The protein below binds the small molecule below.
Small molecule (SMILES): COc1cc(NS(C)(=O)=O)cc(-c2cc(-c3ccc(N4CCNCC4)cc3)cnc2N)c1

Sequence of chain 1.D:
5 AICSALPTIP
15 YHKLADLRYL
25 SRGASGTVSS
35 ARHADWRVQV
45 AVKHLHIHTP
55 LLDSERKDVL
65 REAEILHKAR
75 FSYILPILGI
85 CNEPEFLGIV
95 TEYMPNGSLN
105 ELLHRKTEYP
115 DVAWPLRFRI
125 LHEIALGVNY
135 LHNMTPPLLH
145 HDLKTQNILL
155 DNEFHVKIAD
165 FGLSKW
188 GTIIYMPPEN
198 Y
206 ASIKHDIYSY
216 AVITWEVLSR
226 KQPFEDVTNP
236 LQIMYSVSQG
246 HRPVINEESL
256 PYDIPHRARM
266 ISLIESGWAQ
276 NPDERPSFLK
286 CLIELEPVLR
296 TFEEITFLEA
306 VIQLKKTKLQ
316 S

Binding-site contacts:
Ligand atom N07 contacts residue ALA163 of chain 1.D at 3.8 Å.
Ligand atom O09 contacts residue ASP164 of chain 1.D at 3.8 Å.
Ligand atom C15 contacts residue LYS47 of chain 1.D at 3.5 Å.
Ligand atom N30 contacts residue ARG109 of chain 1.D at 3.8 Å.
Ligand atom N18 contacts residue TYR97 of chain 1.D at 3.7 Å.
Ligand atom C19 contacts residue MET98 of chain 1.D at 3.0 Å (hydrophobic).
Ligand atom N01 contacts residue GLU96 of chain 1.D at 2.7 Å (salt-bridge).
Ligand atom N18 contacts residue ALA45 of chain 1.D at 3.8 Å.
Ligand atom C22 contacts residue MET98 of chain 1.D at 3.1 Å (hydrophobic).
Ligand atom C13 contacts residue LYS47 of chain 1.D at 3.8 Å.
Ligand atom C16 contacts residue VAL32 of chain 1.D at 3.8 Å (hydrophobic).
Ligand atom O14 contacts residue LYS47 of chain 1.D at 2.8 Å.
Ligand atom C15 contacts residue ILE93 of chain 1.D at 3.9 Å (hydrophobic).
Ligand atom O09 contacts residue LYS47 of chain 1.D at 3.1 Å.
Ligand atom C22 contacts residue GLY101 of chain 1.D at 3.6 Å.
Ligand atom C03 contacts residue VAL32 of chain 1.D at 3.8 Å (hydrophobic).
Ligand atom C12 contacts residue LYS47 of chain 1.D at 3.6 Å.
Ligand atom O11 contacts residue ASN151 of chain 1.D at 3.5 Å (h-bond).
Ligand atom C31 contacts residue LEU24 of chain 1.D at 3.7 Å (hydrophobic).
Ligand atom C02 contacts residue GLU96 of chain 1.D at 3.5 Å.
Ligand atom N30 contacts residue GLU105 of chain 1.D at 3.3 Å (salt-bridge).
Ligand atom C16 contacts residue THR95 of chain 1.D at 3.8 Å.
Ligand atom C02 contacts residue ALA45 of chain 1.D at 3.5 Å (hydrophobic).
Ligand atom C23 contacts residue GLY101 of chain 1.D at 3.4 Å.
Ligand atom N18 contacts residue MET98 of chain 1.D at 2.8 Å (h-bond).
Ligand atom C12 contacts residue VAL32 of chain 1.D at 3.8 Å (hydrophobic).
Ligand atom O11 contacts residue ASP164 of chain 1.D at 2.9 Å.
Ligand atom C10 contacts residue VAL32 of chain 1.D at 3.7 Å (hydrophobic).
Ligand atom N18 contacts residue GLU96 of chain 1.D at 3.5 Å (salt-bridge).
Ligand atom N01 contacts residue ALA45 of chain 1.D at 3.5 Å.
Ligand atom C32 contacts residue LEU24 of chain 1.D at 3.1 Å (hydrophobic).
Ligand atom C20 contacts residue MET98 of chain 1.D at 3.9 Å (hydrophobic).
Ligand atom N01 contacts residue LEU79 of chain 1.D at 3.6 Å.
Ligand atom C13 contacts residue VAL32 of chain 1.D at 3.8 Å (hydrophobic).
Ligand atom N27 contacts residue GLU105 of chain 1.D at 3.7 Å.
Ligand atom N01 contacts residue THR95 of chain 1.D at 2.7 Å (h-bond).
Ligand atom C15 contacts residue THR95 of chain 1.D at 3.6 Å.
Ligand atom C05 contacts residue LEU153 of chain 1.D at 3.8 Å (hydrophobic).
Ligand atom C17 contacts residue VAL32 of chain 1.D at 3.5 Å (hydrophobic).
Ligand atom C04 contacts residue VAL32 of chain 1.D at 3.8 Å (hydrophobic).